Sequence of chain 20.L:
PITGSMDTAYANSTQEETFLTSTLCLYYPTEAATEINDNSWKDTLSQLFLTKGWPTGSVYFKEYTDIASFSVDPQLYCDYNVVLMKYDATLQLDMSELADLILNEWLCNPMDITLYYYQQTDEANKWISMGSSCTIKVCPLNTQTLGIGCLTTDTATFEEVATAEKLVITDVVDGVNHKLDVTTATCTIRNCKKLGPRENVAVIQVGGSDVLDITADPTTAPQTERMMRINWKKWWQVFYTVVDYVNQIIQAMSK

The small molecule below binds the protein below.
Small molecule (SMILES): CC(=O)N[C@H]1[C@H](O[C@H]2[C@H](O)[C@@H](NC(C)=O)CO[C@@H]2CO)O[C@H](CO)[C@@H](O)[C@@H]1O

Binding-site contacts:
Ligand atom N2 contacts residue ASN12 of chain 20.L at 3.8 Å.
Ligand atom C5 contacts residue ASN12 of chain 20.L at 4.0 Å.
Ligand atom C7 contacts residue ASN12 of chain 20.L at 3.9 Å.
Ligand atom O5 contacts residue ASN12 of chain 20.L at 2.6 Å (h-bond).
Ligand atom O7 contacts residue ASN12 of chain 20.L at 3.7 Å.
Ligand atom C1 contacts residue ASN12 of chain 20.L at 2.1 Å.
Ligand atom C2 contacts residue ASN12 of chain 20.L at 3.2 Å.